A protein and the small-molecule ligand that binds it are described below.
Small molecule (SMILES): O=C1CCC(=O)N1CCN1C(=O)CCC1=O

Binding-site contacts:
Ligand atom CAK contacts residue HIS131 of chain 1.A at 3.8 Å.
Ligand atom NAO contacts residue TRP153 of chain 1.A at 4.1 Å.
Ligand atom CAE contacts residue LEU120 of chain 1.A at 4.1 Å (hydrophobic).
Ligand atom CAK contacts residue TRP153 of chain 1.A at 3.6 Å (hydrophobic).
Ligand atom OAD contacts residue HIS16 of chain 1.A at 3.6 Å.
Ligand atom CAE contacts residue PNS1 of chain 1.H at 2.8 Å.
Ligand atom CAK contacts residue HIS150 of chain 1.A at 4.3 Å.
Ligand atom CAG contacts residue CYS17 of chain 1.A at 2.9 Å (hydrophobic).
Ligand atom CAF contacts residue ASP114 of chain 1.A at 3.6 Å.
Ligand atom OAC contacts residue PRO130 of chain 1.A at 4.1 Å.
Ligand atom OAA contacts residue HIS150 of chain 1.A at 3.6 Å.
Ligand atom CAN contacts residue HIS150 of chain 1.A at 4.4 Å.
Ligand atom CAI contacts residue HIS150 of chain 1.A at 3.7 Å.
Ligand atom OAD contacts residue PRO15 of chain 1.A at 4.0 Å.
Ligand atom NAO contacts residue PNS1 of chain 1.H at 3.8 Å.
Ligand atom OAD contacts residue CYS17 of chain 1.A at 2.7 Å (h-bond).
Ligand atom OAA contacts residue HIS131 of chain 1.A at 3.2 Å.
Ligand atom CAF contacts residue PNS1 of chain 1.H at 1.8 Å.
Ligand atom CAM contacts residue CYS17 of chain 1.A at 3.9 Å (hydrophobic).
Ligand atom CAK contacts residue PNS1 of chain 1.H at 3.9 Å.
Ligand atom CAG contacts residue PRO130 of chain 1.A at 3.4 Å (hydrophobic).
Ligand atom CAE contacts residue TRP153 of chain 1.A at 3.6 Å (hydrophobic).
Ligand atom CAN contacts residue CYS17 of chain 1.A at 2.8 Å (hydrophobic).
Ligand atom CAH contacts residue CYS17 of chain 1.A at 1.8 Å (hydrophobic).
Ligand atom OAC contacts residue LEU129 of chain 1.A at 3.9 Å.
Ligand atom CAE contacts residue ASP114 of chain 1.A at 4.3 Å.
Ligand atom CAF contacts residue TRP153 of chain 1.A at 4.1 Å (hydrophobic).
Ligand atom CAE contacts residue HIS131 of chain 1.A at 3.8 Å.
Ligand atom OAA contacts residue TRP153 of chain 1.A at 3.8 Å.
Ligand atom NAP contacts residue CYS17 of chain 1.A at 3.8 Å.
Ligand atom CAH contacts residue GLU18 of chain 1.A at 4.0 Å.
Ligand atom OAA contacts residue CYS17 of chain 1.A at 4.0 Å.
Ligand atom CAM contacts residue PRO130 of chain 1.A at 4.2 Å (hydrophobic).
Ligand atom OAD contacts residue HIS150 of chain 1.A at 3.5 Å.
Ligand atom NAO contacts residue HIS150 of chain 1.A at 4.4 Å.
Ligand atom OAB contacts residue PNS1 of chain 1.H at 3.3 Å (h-bond).
Ligand atom CAL contacts residue PNS1 of chain 1.H at 2.8 Å.

Sequence of chain 1.A:
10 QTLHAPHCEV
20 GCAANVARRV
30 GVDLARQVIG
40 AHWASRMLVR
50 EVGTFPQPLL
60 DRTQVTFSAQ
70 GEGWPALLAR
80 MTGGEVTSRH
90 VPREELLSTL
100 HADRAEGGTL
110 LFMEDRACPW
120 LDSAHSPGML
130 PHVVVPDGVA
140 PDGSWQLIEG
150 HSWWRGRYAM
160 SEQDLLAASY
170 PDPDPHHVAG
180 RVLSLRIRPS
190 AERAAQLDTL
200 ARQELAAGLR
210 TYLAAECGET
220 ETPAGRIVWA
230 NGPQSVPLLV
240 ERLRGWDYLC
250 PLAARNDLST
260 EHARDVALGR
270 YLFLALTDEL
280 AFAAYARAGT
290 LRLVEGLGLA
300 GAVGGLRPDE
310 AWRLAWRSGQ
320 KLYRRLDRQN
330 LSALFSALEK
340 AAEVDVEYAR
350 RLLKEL